Sequence of chain 1.A:
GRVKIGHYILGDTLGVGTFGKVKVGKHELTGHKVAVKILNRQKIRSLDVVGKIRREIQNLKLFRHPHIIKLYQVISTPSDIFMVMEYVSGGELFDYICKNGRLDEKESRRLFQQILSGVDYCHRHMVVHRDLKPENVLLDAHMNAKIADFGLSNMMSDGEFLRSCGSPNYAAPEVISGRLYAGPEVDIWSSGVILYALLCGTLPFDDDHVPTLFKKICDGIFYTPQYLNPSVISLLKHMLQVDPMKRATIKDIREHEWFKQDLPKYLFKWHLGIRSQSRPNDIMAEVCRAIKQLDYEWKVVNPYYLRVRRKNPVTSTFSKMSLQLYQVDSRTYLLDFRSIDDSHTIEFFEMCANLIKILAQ

Binding-site contacts:
Ligand atom C6 contacts residue LEU148 of chain 1.A at 3.6 Å (hydrophobic).
Ligand atom N4 contacts residue GLU102 of chain 1.A at 3.1 Å (salt-bridge).
Ligand atom C26 contacts residue GLY27 of chain 1.A at 3.4 Å.
Ligand atom N4 contacts residue GLU145 of chain 1.A at 2.8 Å (salt-bridge).
Ligand atom N1 contacts residue ILE79 of chain 1.A at 3.6 Å.
Ligand atom C3 contacts residue VAL98 of chain 1.A at 3.4 Å (hydrophobic).
Ligand atom C26 contacts residue GLY25 of chain 1.A at 3.6 Å.
Ligand atom C4 contacts residue LEU24 of chain 1.A at 3.6 Å (hydrophobic).
Ligand atom C27 contacts residue GLU145 of chain 1.A at 3.3 Å.
Ligand atom O4 contacts residue GLY25 of chain 1.A at 3.2 Å.
Ligand atom C28 contacts residue ASN146 of chain 1.A at 3.4 Å.
Ligand atom C25 contacts residue LEU24 of chain 1.A at 3.3 Å (hydrophobic).
Ligand atom C8 contacts residue GLU96 of chain 1.A at 3.5 Å.
Ligand atom C4 contacts residue VAL98 of chain 1.A at 3.3 Å (hydrophobic).
Ligand atom C2 contacts residue GLY101 of chain 1.A at 3.6 Å.
Ligand atom O5 contacts residue TYR97 of chain 1.A at 3.2 Å.
Ligand atom C16 contacts residue VAL32 of chain 1.A at 3.7 Å (hydrophobic).
Ligand atom C16 contacts residue ASP159 of chain 1.A at 3.2 Å.
Ligand atom C23 contacts residue GLU102 of chain 1.A at 3.7 Å.
Ligand atom O4 contacts residue LEU24 of chain 1.A at 3.6 Å.
Ligand atom C8 contacts residue LEU148 of chain 1.A at 3.7 Å (hydrophobic).
Ligand atom N1 contacts residue GLU96 of chain 1.A at 2.6 Å (salt-bridge).
Ligand atom C3 contacts residue LEU24 of chain 1.A at 3.7 Å (hydrophobic).
Ligand atom C9 contacts residue ALA45 of chain 1.A at 3.2 Å (hydrophobic).
Ligand atom C7 contacts residue LEU148 of chain 1.A at 3.3 Å (hydrophobic).
Ligand atom C14 contacts residue ALA158 of chain 1.A at 3.6 Å (hydrophobic).
Ligand atom C8 contacts residue ALA45 of chain 1.A at 3.6 Å (hydrophobic).
Ligand atom C9 contacts residue GLU96 of chain 1.A at 3.7 Å.
Ligand atom C27 contacts residue ASN146 of chain 1.A at 2.9 Å.
Ligand atom C3 contacts residue GLY101 of chain 1.A at 3.6 Å.
Ligand atom C24 contacts residue GLU102 of chain 1.A at 3.6 Å.
Ligand atom C26 contacts residue VAL26 of chain 1.A at 3.4 Å (hydrophobic).
Ligand atom O5 contacts residue GLU96 of chain 1.A at 3.6 Å.
Ligand atom N1 contacts residue ALA45 of chain 1.A at 3.0 Å.
Ligand atom C4 contacts residue TYR97 of chain 1.A at 3.7 Å (hydrophobic).
Ligand atom C10 contacts residue LEU148 of chain 1.A at 3.5 Å (hydrophobic).
Ligand atom O5 contacts residue VAL98 of chain 1.A at 2.8 Å (h-bond).
Ligand atom C15 contacts residue ASP159 of chain 1.A at 3.2 Å.
Ligand atom C28 contacts residue GLU145 of chain 1.A at 2.7 Å.
Ligand atom C17 contacts residue VAL32 of chain 1.A at 3.7 Å (hydrophobic).

The small molecule below binds the protein below.
Small molecule (SMILES): CN[C@@H]1C[C@H]2O[C@@](C)([C@@H]1OC)n1c3ccccc3c3c4c(c5c6ccccc6n2c5c31)C(=O)NC4